Binding-site contacts:
Ligand atom O15 contacts residue GLU39 of chain 1.B at 2.5 Å (salt-bridge).
Ligand atom C10 contacts residue TYR101 of chain 1.A at 3.8 Å (hydrophobic).
Ligand atom O9 contacts residue HIS31 of chain 1.B at 3.2 Å (h-bond).
Ligand atom C5 contacts residue PHE33 of chain 1.A at 3.9 Å (hydrophobic).
Ligand atom C17 contacts residue HIS35 of chain 1.A at 3.9 Å.
Ligand atom C11 contacts residue TYR37 of chain 1.B at 3.6 Å (hydrophobic).
Ligand atom C7 contacts residue GLY96 of chain 1.B at 3.3 Å.
Ligand atom O1A contacts residue TRP50 of chain 1.A at 3.8 Å.
Ligand atom O11 contacts residue ASP102 of chain 1.A at 2.8 Å (salt-bridge).
Ligand atom C20 contacts residue LEU94 of chain 1.B at 4.0 Å (hydrophobic).
Ligand atom C19 contacts residue LEU94 of chain 1.B at 3.9 Å (hydrophobic).
Ligand atom C10 contacts residue ASP102 of chain 1.A at 4.1 Å.
Ligand atom C14 contacts residue HIS99 of chain 1.A at 3.6 Å.
Ligand atom C20 contacts residue HIS35 of chain 1.A at 4.0 Å.
Ligand atom C17 contacts residue HIS99 of chain 1.A at 3.8 Å.
Ligand atom C18 contacts residue PRO105 of chain 1.A at 4.0 Å (hydrophobic).
Ligand atom C3 contacts residue PHE33 of chain 1.A at 3.3 Å (hydrophobic).
Ligand atom C3 contacts residue TRP50 of chain 1.A at 3.9 Å (hydrophobic).
Ligand atom C4 contacts residue TRP50 of chain 1.A at 4.0 Å (hydrophobic).
Ligand atom O11 contacts residue TYR101 of chain 1.A at 3.8 Å.
Ligand atom C11 contacts residue HIS99 of chain 1.A at 4.0 Å.
Ligand atom C10 contacts residue TYR37 of chain 1.B at 4.0 Å (hydrophobic).
Ligand atom C20 contacts residue VAL37 of chain 1.A at 3.7 Å (hydrophobic).
Ligand atom C12 contacts residue HIS99 of chain 1.A at 3.6 Å.
Ligand atom O11 contacts residue HIS99 of chain 1.A at 3.3 Å.
Ligand atom C11 contacts residue ASP102 of chain 1.A at 3.9 Å.
Ligand atom C8 contacts residue GLY96 of chain 1.B at 3.1 Å.
Ligand atom C13 contacts residue HIS99 of chain 1.A at 4.1 Å.
Ligand atom C20 contacts residue TRP107 of chain 1.A at 3.7 Å (hydrophobic).
Ligand atom O11 contacts residue ALA100 of chain 1.A at 4.1 Å.
Ligand atom C16 contacts residue LEU94 of chain 1.B at 4.0 Å (hydrophobic).
Ligand atom C19 contacts residue HIS35 of chain 1.A at 3.7 Å.
Ligand atom O11 contacts residue TYR37 of chain 1.B at 4.0 Å.
Ligand atom C15 contacts residue GLU39 of chain 1.B at 3.3 Å.
Ligand atom O15 contacts residue PRO105 of chain 1.A at 3.8 Å.
Ligand atom C16 contacts residue GLU39 of chain 1.B at 3.7 Å.
Ligand atom C12 contacts residue GLY96 of chain 1.B at 4.0 Å.
Ligand atom C16 contacts residue LEU101 of chain 1.B at 4.0 Å (hydrophobic).
Ligand atom C6 contacts residue HIS35 of chain 1.A at 3.9 Å.
Ligand atom C13 contacts residue GLY96 of chain 1.B at 3.8 Å.

Sequence of chain 1.B:
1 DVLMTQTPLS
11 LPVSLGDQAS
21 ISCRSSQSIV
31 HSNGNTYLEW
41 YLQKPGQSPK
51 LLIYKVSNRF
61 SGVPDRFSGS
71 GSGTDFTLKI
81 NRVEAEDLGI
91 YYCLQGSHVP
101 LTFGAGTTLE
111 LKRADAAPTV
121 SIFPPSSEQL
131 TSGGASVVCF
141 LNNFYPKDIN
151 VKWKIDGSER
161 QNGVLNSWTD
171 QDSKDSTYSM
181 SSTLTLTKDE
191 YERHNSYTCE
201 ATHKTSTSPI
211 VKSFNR

Sequence of chain 1.A:
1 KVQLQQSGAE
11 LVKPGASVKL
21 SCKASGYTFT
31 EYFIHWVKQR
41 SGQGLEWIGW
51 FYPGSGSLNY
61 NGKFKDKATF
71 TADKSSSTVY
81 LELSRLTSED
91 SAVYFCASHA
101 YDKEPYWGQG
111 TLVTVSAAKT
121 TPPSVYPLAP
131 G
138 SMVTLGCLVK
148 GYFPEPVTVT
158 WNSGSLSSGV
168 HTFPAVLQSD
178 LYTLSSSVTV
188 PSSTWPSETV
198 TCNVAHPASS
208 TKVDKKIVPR

A protein and the small-molecule ligand that binds it are described below.
Small molecule (SMILES): CCCCC[C@H](O)/C=C/[C@H]1[C@H](O)CC(=O)[C@@H]1CCCCCCC(=O)O